This protein binds this small molecule.
Small molecule (SMILES): CC(=O)N[C@@H]1[C@@H](O)[C@H](O)[C@@H](CO)O[C@H]1O

Sequence of chain 1.D:
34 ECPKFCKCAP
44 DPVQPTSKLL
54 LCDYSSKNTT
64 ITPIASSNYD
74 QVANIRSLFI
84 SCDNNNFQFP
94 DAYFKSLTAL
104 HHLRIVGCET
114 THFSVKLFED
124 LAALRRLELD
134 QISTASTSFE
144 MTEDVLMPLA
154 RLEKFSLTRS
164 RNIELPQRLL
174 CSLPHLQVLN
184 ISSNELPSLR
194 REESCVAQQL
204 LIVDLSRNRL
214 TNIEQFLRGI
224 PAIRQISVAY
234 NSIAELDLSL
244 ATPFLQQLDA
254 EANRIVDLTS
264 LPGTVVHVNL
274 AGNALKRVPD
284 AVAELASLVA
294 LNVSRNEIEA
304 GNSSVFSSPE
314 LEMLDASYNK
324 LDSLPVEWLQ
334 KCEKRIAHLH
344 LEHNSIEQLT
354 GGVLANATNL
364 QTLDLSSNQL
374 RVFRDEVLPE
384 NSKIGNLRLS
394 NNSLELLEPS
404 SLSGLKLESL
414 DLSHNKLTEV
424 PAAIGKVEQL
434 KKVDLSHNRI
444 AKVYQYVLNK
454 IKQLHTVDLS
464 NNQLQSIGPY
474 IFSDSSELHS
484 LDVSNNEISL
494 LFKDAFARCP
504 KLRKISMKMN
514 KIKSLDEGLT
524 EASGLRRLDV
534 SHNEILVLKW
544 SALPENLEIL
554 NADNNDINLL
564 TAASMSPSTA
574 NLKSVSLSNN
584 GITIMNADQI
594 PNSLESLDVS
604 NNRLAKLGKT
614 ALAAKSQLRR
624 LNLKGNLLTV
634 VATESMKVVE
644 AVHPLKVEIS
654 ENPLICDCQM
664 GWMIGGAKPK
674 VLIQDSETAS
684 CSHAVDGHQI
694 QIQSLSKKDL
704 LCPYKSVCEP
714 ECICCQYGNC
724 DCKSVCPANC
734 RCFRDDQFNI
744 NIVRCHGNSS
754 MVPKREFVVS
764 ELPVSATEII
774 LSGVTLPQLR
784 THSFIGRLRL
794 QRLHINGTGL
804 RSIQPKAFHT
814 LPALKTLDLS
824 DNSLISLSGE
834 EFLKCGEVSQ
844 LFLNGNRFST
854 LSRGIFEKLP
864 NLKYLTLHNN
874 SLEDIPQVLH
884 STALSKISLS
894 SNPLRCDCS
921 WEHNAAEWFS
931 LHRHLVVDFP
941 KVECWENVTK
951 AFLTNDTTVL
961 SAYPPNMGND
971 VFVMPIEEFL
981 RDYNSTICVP

Binding-site contacts:
Ligand atom C3 contacts residue ASP824 of chain 1.D at 3.9 Å.
Ligand atom O4 contacts residue ASP824 of chain 1.D at 3.1 Å (salt-bridge).
Ligand atom O7 contacts residue ASN872 of chain 1.D at 3.7 Å.
Ligand atom O5 contacts residue ASN872 of chain 1.D at 2.2 Å (h-bond).
Ligand atom C4 contacts residue ASN872 of chain 1.D at 4.1 Å.
Ligand atom O6 contacts residue ASN847 of chain 1.D at 4.4 Å.
Ligand atom C1 contacts residue ASN872 of chain 1.D at 1.4 Å.
Ligand atom N2 contacts residue ASN872 of chain 1.D at 3.1 Å (h-bond).
Ligand atom C5 contacts residue ASN872 of chain 1.D at 3.6 Å.
Ligand atom C2 contacts residue ASN872 of chain 1.D at 2.5 Å.
Ligand atom C1 contacts residue GLY848 of chain 1.D at 4.1 Å.
Ligand atom C5 contacts residue ASP824 of chain 1.D at 3.0 Å.
Ligand atom O5 contacts residue ASP824 of chain 1.D at 4.1 Å.
Ligand atom C7 contacts residue ASN872 of chain 1.D at 3.5 Å.
Ligand atom C6 contacts residue ASP824 of chain 1.D at 3.5 Å.
Ligand atom O5 contacts residue HIS871 of chain 1.D at 4.3 Å.
Ligand atom C3 contacts residue ASN872 of chain 1.D at 3.8 Å.
Ligand atom C1 contacts residue ASP824 of chain 1.D at 4.4 Å.
Ligand atom C5 contacts residue ASN847 of chain 1.D at 3.9 Å.
Ligand atom O5 contacts residue ASN847 of chain 1.D at 4.0 Å.
Ligand atom C6 contacts residue ASN847 of chain 1.D at 3.5 Å.
Ligand atom C1 contacts residue HIS871 of chain 1.D at 4.3 Å.
Ligand atom C4 contacts residue ASP824 of chain 1.D at 3.6 Å.
Ligand atom C8 contacts residue ASN872 of chain 1.D at 3.9 Å.